Sequence of chain 1.B:
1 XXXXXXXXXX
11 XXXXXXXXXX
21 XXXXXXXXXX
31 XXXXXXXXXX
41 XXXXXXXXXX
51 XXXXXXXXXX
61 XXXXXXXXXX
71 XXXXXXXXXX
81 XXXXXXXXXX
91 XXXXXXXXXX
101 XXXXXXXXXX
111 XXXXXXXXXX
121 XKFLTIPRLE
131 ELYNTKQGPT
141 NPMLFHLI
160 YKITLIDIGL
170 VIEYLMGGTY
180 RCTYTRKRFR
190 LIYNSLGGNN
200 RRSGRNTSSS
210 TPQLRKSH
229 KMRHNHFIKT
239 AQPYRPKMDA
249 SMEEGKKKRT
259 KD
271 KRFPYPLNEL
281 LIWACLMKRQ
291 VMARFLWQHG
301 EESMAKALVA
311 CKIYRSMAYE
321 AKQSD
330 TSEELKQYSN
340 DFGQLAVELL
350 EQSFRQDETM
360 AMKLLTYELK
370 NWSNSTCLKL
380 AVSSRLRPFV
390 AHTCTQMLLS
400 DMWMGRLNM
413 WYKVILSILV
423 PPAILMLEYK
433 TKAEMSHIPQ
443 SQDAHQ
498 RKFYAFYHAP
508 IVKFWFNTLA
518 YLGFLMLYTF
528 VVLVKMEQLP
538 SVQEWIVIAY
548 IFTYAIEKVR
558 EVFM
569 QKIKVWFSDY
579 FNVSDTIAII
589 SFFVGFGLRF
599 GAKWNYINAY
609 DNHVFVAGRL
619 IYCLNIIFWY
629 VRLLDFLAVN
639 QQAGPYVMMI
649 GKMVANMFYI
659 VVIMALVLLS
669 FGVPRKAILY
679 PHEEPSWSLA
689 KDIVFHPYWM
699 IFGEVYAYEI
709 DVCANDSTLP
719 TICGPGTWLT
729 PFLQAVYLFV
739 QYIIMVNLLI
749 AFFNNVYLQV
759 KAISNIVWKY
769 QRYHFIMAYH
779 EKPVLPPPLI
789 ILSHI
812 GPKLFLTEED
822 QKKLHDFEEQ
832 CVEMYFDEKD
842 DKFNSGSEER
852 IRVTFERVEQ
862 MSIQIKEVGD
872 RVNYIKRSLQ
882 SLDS

Binding-site contacts:
Ligand atom CAV contacts residue GLY649 of chain 1.C at 3.7 Å.
Ligand atom CAX contacts residue GLN769 of chain 1.C at 3.6 Å.
Ligand atom CAK contacts residue LEU632 of chain 1.C at 3.6 Å (hydrophobic).
Ligand atom CAJ contacts residue VAL665 of chain 1.B at 3.7 Å (hydrophobic).
Ligand atom CAV contacts residue VAL645 of chain 1.C at 3.2 Å (hydrophobic).
Ligand atom CAN contacts residue TYR735 of chain 1.B at 4.2 Å (hydrophobic).
Ligand atom CBC contacts residue GLY649 of chain 1.C at 4.2 Å.
Ligand atom CAJ contacts residue SER668 of chain 1.B at 3.3 Å.
Ligand atom CAO contacts residue SER668 of chain 1.B at 3.8 Å.
Ligand atom CAY contacts residue TYR578 of chain 1.C at 4.1 Å (hydrophobic).
Ligand atom CAX contacts residue MET646 of chain 1.C at 4.1 Å (hydrophobic).
Ligand atom CAI contacts residue VAL645 of chain 1.C at 4.0 Å (hydrophobic).
Ligand atom CAT contacts residue Y011 of chain 1.Y at 4.0 Å.
Ligand atom OAW contacts residue GLY649 of chain 1.C at 3.8 Å.
Ligand atom CAP contacts residue VAL665 of chain 1.B at 3.7 Å (hydrophobic).
Ligand atom OAW contacts residue VAL645 of chain 1.C at 3.9 Å.
Ligand atom CAU contacts residue Y011 of chain 1.Y at 3.7 Å.
Ligand atom CAB contacts residue SER668 of chain 1.B at 3.2 Å.
Ligand atom OAF contacts residue GLN769 of chain 1.C at 2.8 Å (h-bond).
Ligand atom OAG contacts residue PHE579 of chain 1.C at 3.5 Å.
Ligand atom CAN contacts residue VAL734 of chain 1.B at 4.1 Å (hydrophobic).
Ligand atom OAF contacts residue MET646 of chain 1.C at 3.2 Å (h-bond).
Ligand atom CAD contacts residue ILE648 of chain 1.C at 3.7 Å (hydrophobic).
Ligand atom CAE contacts residue VAL738 of chain 1.B at 3.9 Å (hydrophobic).
Ligand atom CAS contacts residue Y011 of chain 1.Y at 3.7 Å.
Ligand atom CAZ contacts residue VAL645 of chain 1.C at 4.1 Å (hydrophobic).
Ligand atom CBA contacts residue LEU731 of chain 1.B at 4.1 Å (hydrophobic).
Ligand atom CBC contacts residue VAL645 of chain 1.C at 4.2 Å (hydrophobic).
Ligand atom OAH contacts residue GLN769 of chain 1.C at 3.8 Å.
Ligand atom CAI contacts residue ILE648 of chain 1.C at 4.1 Å (hydrophobic).
Ligand atom CAC contacts residue Y011 of chain 1.Y at 3.6 Å.
Ligand atom CAR contacts residue GLY649 of chain 1.C at 3.9 Å.
Ligand atom CAA contacts residue LEU731 of chain 1.B at 4.2 Å (hydrophobic).
Ligand atom CAQ contacts residue VAL665 of chain 1.B at 4.0 Å (hydrophobic).
Ligand atom CAM contacts residue TYR578 of chain 1.C at 3.6 Å (hydrophobic).
Ligand atom OAH contacts residue TYR578 of chain 1.C at 3.9 Å.
Ligand atom CBE contacts residue VAL629 of chain 1.C at 4.2 Å (hydrophobic).
Ligand atom CAZ contacts residue GLY649 of chain 1.C at 4.2 Å.
Ligand atom CAB contacts residue PHE669 of chain 1.B at 3.7 Å (hydrophobic).
Ligand atom CAD contacts residue GLY649 of chain 1.C at 3.6 Å.

The protein below binds the small molecule below.
Small molecule (SMILES): CC(C)CCC[C@@H](C)[C@H]1CC[C@H]2[C@@H]3CC=C4C[C@@H](OC(=O)CCC(=O)O)CC[C@]4(C)[C@H]3CC[C@]12C

Sequence of chain 1.C:
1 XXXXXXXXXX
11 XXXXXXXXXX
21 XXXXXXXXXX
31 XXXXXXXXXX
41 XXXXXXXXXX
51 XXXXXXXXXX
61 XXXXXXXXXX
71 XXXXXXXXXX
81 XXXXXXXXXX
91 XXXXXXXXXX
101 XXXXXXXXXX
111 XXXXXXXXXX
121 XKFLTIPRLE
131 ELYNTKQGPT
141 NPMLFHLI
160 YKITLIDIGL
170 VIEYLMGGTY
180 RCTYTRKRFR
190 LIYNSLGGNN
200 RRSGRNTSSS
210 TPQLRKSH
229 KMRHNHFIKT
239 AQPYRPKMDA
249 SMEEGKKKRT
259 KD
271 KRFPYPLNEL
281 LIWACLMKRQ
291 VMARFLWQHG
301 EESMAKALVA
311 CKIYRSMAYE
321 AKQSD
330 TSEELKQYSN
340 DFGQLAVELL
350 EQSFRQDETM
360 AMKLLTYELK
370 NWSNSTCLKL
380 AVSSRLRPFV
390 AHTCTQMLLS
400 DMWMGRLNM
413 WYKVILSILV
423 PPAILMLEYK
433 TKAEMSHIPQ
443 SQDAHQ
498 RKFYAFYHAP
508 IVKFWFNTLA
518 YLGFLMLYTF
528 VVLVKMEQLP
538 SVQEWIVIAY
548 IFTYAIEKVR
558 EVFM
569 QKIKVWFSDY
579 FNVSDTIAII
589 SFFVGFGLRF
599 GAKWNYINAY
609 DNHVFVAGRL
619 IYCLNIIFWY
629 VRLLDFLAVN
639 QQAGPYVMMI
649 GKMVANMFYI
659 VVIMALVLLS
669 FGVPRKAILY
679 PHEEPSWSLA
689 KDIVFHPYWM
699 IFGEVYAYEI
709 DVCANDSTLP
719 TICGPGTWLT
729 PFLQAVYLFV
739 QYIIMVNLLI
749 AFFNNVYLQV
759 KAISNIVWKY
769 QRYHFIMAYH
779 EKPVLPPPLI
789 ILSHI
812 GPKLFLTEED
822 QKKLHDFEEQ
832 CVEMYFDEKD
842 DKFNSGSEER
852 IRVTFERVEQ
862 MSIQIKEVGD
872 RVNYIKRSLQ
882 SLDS